A small-molecule ligand and the protein it binds are described below.
Small molecule (SMILES): C[C@]12CC[C@@H]3c4ccc(O)cc4CC[C@H]3[C@@H]1CC[C@@]2(O)C#Cc1ccc(N)cc1

Binding-site contacts:
Ligand atom C19 contacts residue MET124 of chain 1.A at 3.4 Å (hydrophobic).
Ligand atom C15 contacts residue MET91 of chain 1.A at 3.9 Å (hydrophobic).
Ligand atom C02 contacts residue LEU90 of chain 1.A at 4.1 Å (hydrophobic).
Ligand atom O01 contacts residue ARG97 of chain 1.A at 2.9 Å (salt-bridge).
Ligand atom C04 contacts residue PHE107 of chain 1.A at 4.3 Å (hydrophobic).
Ligand atom C08 contacts residue LEU94 of chain 1.A at 4.3 Å (hydrophobic).
Ligand atom C14 contacts residue ALA53 of chain 1.A at 4.3 Å (hydrophobic).
Ligand atom C09 contacts residue LEU87 of chain 1.A at 4.3 Å (hydrophobic).
Ligand atom C08 contacts residue PHE107 of chain 1.A at 4.3 Å (hydrophobic).
Ligand atom C04 contacts residue LEU90 of chain 1.A at 4.3 Å (hydrophobic).
Ligand atom C01 contacts residue LEU52 of chain 1.A at 4.0 Å (hydrophobic).
Ligand atom C01 contacts residue GLU56 of chain 1.A at 3.2 Å.
Ligand atom C17 contacts residue MET46 of chain 1.A at 4.1 Å (hydrophobic).
Ligand atom O01 contacts residue LEU90 of chain 1.A at 3.8 Å.
Ligand atom C08 contacts residue LEU131 of chain 1.A at 4.2 Å (hydrophobic).
Ligand atom C19 contacts residue MET46 of chain 1.A at 3.3 Å (hydrophobic).
Ligand atom C15 contacts residue ILE127 of chain 1.A at 4.0 Å (hydrophobic).
Ligand atom C04 contacts residue LEU94 of chain 1.A at 4.1 Å (hydrophobic).
Ligand atom O01 contacts residue GLU56 of chain 1.A at 2.4 Å (salt-bridge).
Ligand atom C13 contacts residue MET46 of chain 1.A at 4.0 Å (hydrophobic).
Ligand atom C07 contacts residue MET91 of chain 1.A at 3.8 Å (hydrophobic).
Ligand atom C06 contacts residue PHE107 of chain 1.A at 4.2 Å (hydrophobic).
Ligand atom C06 contacts residue LEU49 of chain 1.A at 3.7 Å (hydrophobic).
Ligand atom C06 contacts residue ALA53 of chain 1.A at 3.8 Å (hydrophobic).
Ligand atom O02 contacts residue MET231 of chain 1.A at 3.2 Å.
Ligand atom C03 contacts residue LEU90 of chain 1.A at 3.5 Å (hydrophobic).
Ligand atom C17 contacts residue MET124 of chain 1.A at 4.2 Å (hydrophobic).
Ligand atom C14 contacts residue LEU49 of chain 1.A at 3.9 Å (hydrophobic).
Ligand atom C02 contacts residue ARG97 of chain 1.A at 3.8 Å.
Ligand atom C16 contacts residue GLY224 of chain 1.A at 4.1 Å.
Ligand atom C03 contacts residue LEU94 of chain 1.A at 4.0 Å (hydrophobic).
Ligand atom C18 contacts residue LEU87 of chain 1.A at 4.1 Å (hydrophobic).
Ligand atom C08 contacts residue MET91 of chain 1.A at 4.3 Å (hydrophobic).
Ligand atom C05 contacts residue PHE107 of chain 1.A at 4.2 Å (hydrophobic).
Ligand atom O02 contacts residue MET46 of chain 1.A at 3.8 Å.
Ligand atom C01 contacts residue ALA53 of chain 1.A at 4.1 Å (hydrophobic).
Ligand atom C07 contacts residue LEU94 of chain 1.A at 3.7 Å (hydrophobic).
Ligand atom O02 contacts residue MET124 of chain 1.A at 3.9 Å.
Ligand atom C02 contacts residue GLU56 of chain 1.A at 3.1 Å.
Ligand atom C13 contacts residue LEU49 of chain 1.A at 4.2 Å (hydrophobic).

Sequence of chain 1.A:
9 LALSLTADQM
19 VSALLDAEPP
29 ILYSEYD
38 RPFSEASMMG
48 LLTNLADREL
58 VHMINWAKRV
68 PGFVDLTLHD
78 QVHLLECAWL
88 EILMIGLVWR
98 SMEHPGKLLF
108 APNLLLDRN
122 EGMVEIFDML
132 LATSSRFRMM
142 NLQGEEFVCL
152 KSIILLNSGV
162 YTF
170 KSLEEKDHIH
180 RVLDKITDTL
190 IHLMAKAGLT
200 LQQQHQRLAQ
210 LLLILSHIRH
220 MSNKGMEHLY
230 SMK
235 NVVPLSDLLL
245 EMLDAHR